A small-molecule ligand and the protein it binds are described below.
Small molecule (SMILES): CC(=O)N[C@@H]1[C@@H](O)[C@H](O)[C@@H](CO)O[C@H]1O

Sequence of chain 1.L:
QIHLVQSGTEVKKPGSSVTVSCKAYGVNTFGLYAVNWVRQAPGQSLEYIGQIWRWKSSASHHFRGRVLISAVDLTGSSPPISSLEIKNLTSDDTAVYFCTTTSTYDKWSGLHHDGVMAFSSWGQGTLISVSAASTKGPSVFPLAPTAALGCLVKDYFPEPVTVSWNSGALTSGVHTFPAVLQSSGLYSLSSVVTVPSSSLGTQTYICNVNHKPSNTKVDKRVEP

Binding-site contacts:
Ligand atom N2 contacts residue ASN134 of chain 1.G at 2.8 Å (h-bond).
Ligand atom C1 contacts residue THR136 of chain 1.G at 4.1 Å.
Ligand atom O7 contacts residue ASN134 of chain 1.G at 4.2 Å.
Ligand atom C6 contacts residue THR136 of chain 1.G at 3.7 Å.
Ligand atom O6 contacts residue ASN134 of chain 1.G at 3.8 Å.
Ligand atom O5 contacts residue ASN137 of chain 1.G at 3.8 Å.
Ligand atom C5 contacts residue THR136 of chain 1.G at 3.8 Å.
Ligand atom C7 contacts residue TYR25 of chain 1.L at 4.2 Å (hydrophobic).
Ligand atom O5 contacts residue ASN134 of chain 1.G at 2.4 Å (h-bond).
Ligand atom O7 contacts residue TYR25 of chain 1.L at 4.4 Å.
Ligand atom C3 contacts residue ASN134 of chain 1.G at 3.8 Å.
Ligand atom C6 contacts residue ASN137 of chain 1.G at 4.0 Å.
Ligand atom C6 contacts residue ASN134 of chain 1.G at 4.4 Å.
Ligand atom C5 contacts residue ASN134 of chain 1.G at 3.7 Å.
Ligand atom C7 contacts residue HIS3 of chain 1.L at 3.9 Å.
Ligand atom C2 contacts residue TYR25 of chain 1.L at 4.4 Å (hydrophobic).
Ligand atom N2 contacts residue TYR25 of chain 1.L at 3.7 Å.
Ligand atom C1 contacts residue TYR25 of chain 1.L at 3.6 Å (hydrophobic).
Ligand atom O7 contacts residue HIS3 of chain 1.L at 4.3 Å.
Ligand atom O5 contacts residue THR136 of chain 1.G at 3.6 Å.
Ligand atom C8 contacts residue HIS3 of chain 1.L at 3.1 Å.
Ligand atom C1 contacts residue ASN134 of chain 1.G at 1.5 Å.
Ligand atom C2 contacts residue ASN134 of chain 1.G at 2.4 Å.
Ligand atom C4 contacts residue ASN134 of chain 1.G at 4.2 Å.
Ligand atom O6 contacts residue ASN137 of chain 1.G at 2.8 Å (h-bond).
Ligand atom C7 contacts residue ASN134 of chain 1.G at 3.9 Å.
Ligand atom O6 contacts residue THR136 of chain 1.G at 2.6 Å (h-bond).

Sequence of chain 1.G:
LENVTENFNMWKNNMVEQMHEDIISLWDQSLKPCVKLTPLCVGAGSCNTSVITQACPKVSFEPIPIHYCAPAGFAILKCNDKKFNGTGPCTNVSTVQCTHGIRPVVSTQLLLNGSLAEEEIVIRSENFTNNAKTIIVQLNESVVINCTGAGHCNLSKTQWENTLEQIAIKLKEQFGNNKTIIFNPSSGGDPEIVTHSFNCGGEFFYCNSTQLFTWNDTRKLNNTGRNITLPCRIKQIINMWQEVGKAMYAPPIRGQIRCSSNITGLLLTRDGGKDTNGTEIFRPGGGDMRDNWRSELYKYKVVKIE